This small molecule binds to this protein.
Small molecule (SMILES): CC(=O)N[C@H]1[C@H](O[C@H]2[C@H](O)[C@@H](NC(C)=O)CO[C@@H]2CO)O[C@H](CO)[C@@H](O)[C@@H]1O

Binding-site contacts:
Ligand atom N2 contacts residue ASN19 of chain 24.S at 4.1 Å.
Ligand atom C3 contacts residue ASN19 of chain 24.S at 4.4 Å.
Ligand atom C5 contacts residue ASN19 of chain 24.S at 3.4 Å.
Ligand atom O5 contacts residue ASN19 of chain 24.S at 2.2 Å (h-bond).
Ligand atom C1 contacts residue ASN19 of chain 24.S at 1.9 Å.
Ligand atom C6 contacts residue ASN19 of chain 24.S at 4.1 Å.
Ligand atom O6 contacts residue ASN19 of chain 24.S at 4.4 Å.
Ligand atom C2 contacts residue ASN19 of chain 24.S at 3.4 Å.
Ligand atom C8 contacts residue TYR17 of chain 24.S at 4.2 Å (hydrophobic).

Sequence of chain 24.S:
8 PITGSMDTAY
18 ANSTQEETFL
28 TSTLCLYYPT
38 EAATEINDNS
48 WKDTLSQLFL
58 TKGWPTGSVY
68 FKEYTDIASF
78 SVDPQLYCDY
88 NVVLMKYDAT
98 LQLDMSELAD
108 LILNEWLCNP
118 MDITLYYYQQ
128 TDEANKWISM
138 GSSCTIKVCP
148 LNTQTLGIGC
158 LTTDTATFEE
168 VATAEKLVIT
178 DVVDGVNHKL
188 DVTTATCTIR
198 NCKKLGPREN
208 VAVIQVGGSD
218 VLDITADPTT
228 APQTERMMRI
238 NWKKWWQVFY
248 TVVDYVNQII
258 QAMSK